A small-molecule ligand and the protein it binds are described below.
Small molecule (SMILES): O=P(O)(O)OC[C@@H]1O[C@H](COP(=O)(O)O)[C@@H](O)[C@@H]1O

Sequence of chain 2.B:
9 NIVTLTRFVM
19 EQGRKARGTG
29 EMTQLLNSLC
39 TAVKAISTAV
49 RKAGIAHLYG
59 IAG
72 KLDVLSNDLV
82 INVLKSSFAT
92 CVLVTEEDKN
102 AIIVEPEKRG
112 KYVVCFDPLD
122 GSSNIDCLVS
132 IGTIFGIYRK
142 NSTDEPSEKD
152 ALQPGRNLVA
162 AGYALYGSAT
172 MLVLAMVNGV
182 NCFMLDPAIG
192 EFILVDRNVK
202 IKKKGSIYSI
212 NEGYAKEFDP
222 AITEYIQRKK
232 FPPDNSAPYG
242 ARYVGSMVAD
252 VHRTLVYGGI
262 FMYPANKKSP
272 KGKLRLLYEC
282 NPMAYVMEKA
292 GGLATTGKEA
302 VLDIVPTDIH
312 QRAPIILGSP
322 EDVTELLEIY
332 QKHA

Binding-site contacts:
Ligand atom O6 contacts residue TYR264 of chain 2.B at 3.8 Å.
Ligand atom C6 contacts residue TYR244 of chain 2.B at 3.2 Å (hydrophobic).
Ligand atom O6P contacts residue ARG243 of chain 2.A at 3.9 Å.
Ligand atom O6P contacts residue ASN212 of chain 2.B at 3.2 Å (h-bond).
Ligand atom O3 contacts residue ASP121 of chain 2.B at 2.9 Å (salt-bridge).
Ligand atom P2 contacts residue TYR264 of chain 2.B at 3.8 Å.
Ligand atom P2 contacts residue LYS274 of chain 2.B at 3.9 Å.
Ligand atom C4 contacts residue MET248 of chain 2.B at 3.6 Å (hydrophobic).
Ligand atom O1P contacts residue GLY122 of chain 2.B at 3.1 Å (h-bond).
Ligand atom P1 contacts residue K1 of chain 2.H at 3.5 Å.
Ligand atom O6P contacts residue TYR244 of chain 2.B at 2.5 Å (h-bond).
Ligand atom O3 contacts residue MET248 of chain 2.B at 2.8 Å (h-bond).
Ligand atom O4P contacts residue ASN212 of chain 2.B at 3.8 Å.
Ligand atom O6 contacts residue TYR244 of chain 2.B at 3.9 Å.
Ligand atom O5P contacts residue TYR264 of chain 2.B at 2.7 Å (h-bond).
Ligand atom C6 contacts residue TYR264 of chain 2.B at 3.9 Å (hydrophobic).
Ligand atom O3P contacts residue K1 of chain 2.H at 3.6 Å.
Ligand atom C1 contacts residue GLY122 of chain 2.B at 3.8 Å.
Ligand atom O5P contacts residue LYS274 of chain 2.B at 3.8 Å.
Ligand atom O4P contacts residue ARG243 of chain 2.A at 2.7 Å (salt-bridge).
Ligand atom O2P contacts residue SER124 of chain 2.B at 3.8 Å.
Ligand atom O1 contacts residue LYS274 of chain 2.B at 3.7 Å.
Ligand atom O1P contacts residue SER123 of chain 2.B at 3.6 Å (h-bond).
Ligand atom C6 contacts residue LYS274 of chain 2.B at 3.9 Å.
Ligand atom C4 contacts residue GLY246 of chain 2.B at 3.4 Å.
Ligand atom O5 contacts residue LYS274 of chain 2.B at 3.0 Å (salt-bridge).
Ligand atom O1P contacts residue K1 of chain 2.H at 2.6 Å.
Ligand atom O5P contacts residue TYR215 of chain 2.B at 2.9 Å (h-bond).
Ligand atom O1 contacts residue K1 of chain 2.H at 3.8 Å.
Ligand atom C6 contacts residue GLY246 of chain 2.B at 3.8 Å.
Ligand atom O3 contacts residue SER247 of chain 2.B at 3.5 Å.
Ligand atom O4 contacts residue PHE262 of chain 2.B at 3.8 Å.
Ligand atom P2 contacts residue TYR244 of chain 2.B at 3.7 Å.
Ligand atom C5 contacts residue LYS274 of chain 2.B at 3.8 Å.
Ligand atom O6 contacts residue LYS274 of chain 2.B at 2.9 Å (salt-bridge).
Ligand atom C1 contacts residue ASP121 of chain 2.B at 3.6 Å.
Ligand atom C3 contacts residue MET248 of chain 2.B at 3.5 Å (hydrophobic).
Ligand atom O4 contacts residue MET248 of chain 2.B at 3.5 Å (h-bond).
Ligand atom O6P contacts residue TYR264 of chain 2.B at 3.5 Å.
Ligand atom O3 contacts residue GLY246 of chain 2.B at 3.7 Å.

Sequence of chain 2.A:
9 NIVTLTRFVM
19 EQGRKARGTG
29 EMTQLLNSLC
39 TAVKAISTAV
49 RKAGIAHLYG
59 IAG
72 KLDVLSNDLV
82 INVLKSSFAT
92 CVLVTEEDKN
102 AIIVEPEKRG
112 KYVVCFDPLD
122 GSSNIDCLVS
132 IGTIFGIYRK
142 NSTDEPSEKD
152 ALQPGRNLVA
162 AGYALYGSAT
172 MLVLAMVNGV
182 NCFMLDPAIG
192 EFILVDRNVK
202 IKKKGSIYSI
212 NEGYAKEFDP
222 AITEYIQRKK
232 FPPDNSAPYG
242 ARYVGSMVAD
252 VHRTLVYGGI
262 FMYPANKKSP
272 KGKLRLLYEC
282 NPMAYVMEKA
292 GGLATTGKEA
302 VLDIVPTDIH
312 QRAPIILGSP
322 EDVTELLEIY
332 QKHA